This small molecule binds to this protein.
Small molecule (SMILES): CC(=O)N[C@H]1[C@H](O[C@H]2[C@H](O)[C@@H](NC(C)=O)CO[C@@H]2CO[C@@H]2O[C@@H](C)[C@@H](O)[C@@H](O)[C@@H]2O)O[C@H](CO)[C@@H](O[C@@H]2O[C@H](CO)[C@@H](O)[C@H](O)[C@@H]2O)[C@@H]1O

Binding-site contacts:
Ligand atom C5 contacts residue ASN14 of chain 1.B at 3.7 Å.
Ligand atom O5 contacts residue ASN14 of chain 1.B at 2.4 Å (h-bond).
Ligand atom C7 contacts residue TRP85 of chain 1.B at 3.8 Å (hydrophobic).
Ligand atom C1 contacts residue ASP103 of chain 1.B at 4.1 Å.
Ligand atom C8 contacts residue TRP85 of chain 1.B at 3.8 Å (hydrophobic).
Ligand atom C5 contacts residue ASP103 of chain 1.B at 4.0 Å.
Ligand atom C3 contacts residue TRP85 of chain 1.B at 3.8 Å (hydrophobic).
Ligand atom C5 contacts residue TYR101 of chain 1.B at 3.8 Å (hydrophobic).
Ligand atom C4 contacts residue TRP85 of chain 1.B at 4.1 Å (hydrophobic).
Ligand atom O5 contacts residue ASN14 of chain 1.B at 4.3 Å.
Ligand atom C1 contacts residue TYR101 of chain 1.B at 3.6 Å (hydrophobic).
Ligand atom C6 contacts residue TYR101 of chain 1.B at 3.8 Å (hydrophobic).
Ligand atom N2 contacts residue ASN14 of chain 1.B at 3.0 Å (h-bond).
Ligand atom C1 contacts residue ASN14 of chain 1.B at 1.4 Å.
Ligand atom C8 contacts residue TYR101 of chain 1.B at 3.4 Å (hydrophobic).
Ligand atom C1 contacts residue TRP85 of chain 1.B at 4.2 Å (hydrophobic).
Ligand atom C6 contacts residue ASN14 of chain 1.B at 3.7 Å.
Ligand atom O7 contacts residue TRP85 of chain 1.B at 3.1 Å (h-bond).
Ligand atom C2 contacts residue ASN14 of chain 1.B at 2.5 Å.
Ligand atom C4 contacts residue ASP103 of chain 1.B at 3.7 Å.
Ligand atom C7 contacts residue ASN14 of chain 1.B at 3.3 Å.
Ligand atom C1 contacts residue TYR101 of chain 1.B at 3.6 Å (hydrophobic).
Ligand atom O4 contacts residue ASP103 of chain 1.B at 2.6 Å (salt-bridge).
Ligand atom C5 contacts residue ASN14 of chain 1.B at 4.0 Å.
Ligand atom C3 contacts residue ASN14 of chain 1.B at 3.8 Å.
Ligand atom O5 contacts residue TYR101 of chain 1.B at 3.4 Å.
Ligand atom O7 contacts residue ASN14 of chain 1.B at 3.3 Å (h-bond).
Ligand atom C2 contacts residue TRP85 of chain 1.B at 4.4 Å (hydrophobic).
Ligand atom O5 contacts residue TYR101 of chain 1.B at 3.6 Å.
Ligand atom O4 contacts residue TRP85 of chain 1.B at 3.7 Å.
Ligand atom O5 contacts residue ASP103 of chain 1.B at 3.6 Å.
Ligand atom C6 contacts residue ASP103 of chain 1.B at 4.0 Å.
Ligand atom C8 contacts residue ASN14 of chain 1.B at 4.3 Å.
Ligand atom C2 contacts residue ASP103 of chain 1.B at 3.8 Å.
Ligand atom O4 contacts residue THR16 of chain 1.B at 4.1 Å.
Ligand atom C5 contacts residue TRP85 of chain 1.B at 3.8 Å (hydrophobic).
Ligand atom C4 contacts residue ASN14 of chain 1.B at 4.3 Å.
Ligand atom C3 contacts residue ASP103 of chain 1.B at 4.2 Å.
Ligand atom O6 contacts residue TYR101 of chain 1.B at 4.4 Å.
Ligand atom C6 contacts residue THR16 of chain 1.B at 3.7 Å.

Sequence of chain 1.B:
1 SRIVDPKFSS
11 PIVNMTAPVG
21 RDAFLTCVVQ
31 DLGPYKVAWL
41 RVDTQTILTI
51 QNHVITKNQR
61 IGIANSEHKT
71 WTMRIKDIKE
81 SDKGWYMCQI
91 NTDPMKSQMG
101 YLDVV